Binding-site contacts:
Ligand atom O2B contacts residue HIS219 of chain 1.B at 2.7 Å (h-bond).
Ligand atom O2A contacts residue LYS164 of chain 1.A at 3.1 Å (salt-bridge).
Ligand atom C15 contacts residue TYR176 of chain 1.B at 3.9 Å (hydrophobic).
Ligand atom C5 contacts residue TYR166 of chain 1.A at 3.5 Å (hydrophobic).
Ligand atom C6 contacts residue HIS219 of chain 1.B at 3.7 Å.
Ligand atom C13 contacts residue ARG173 of chain 1.B at 3.9 Å.
Ligand atom O1B contacts residue ARG263 of chain 1.B at 3.2 Å (salt-bridge).
Ligand atom C14 contacts residue ARG173 of chain 1.B at 3.7 Å.
Ligand atom C2 contacts residue TYR166 of chain 1.A at 3.8 Å (hydrophobic).
Ligand atom C19 contacts residue TYR126 of chain 1.B at 3.8 Å (hydrophobic).
Ligand atom O1A contacts residue TYR200 of chain 1.A at 3.5 Å (h-bond).
Ligand atom N3 contacts residue VAL9 of chain 1.M at 3.9 Å.
Ligand atom N3 contacts residue TYR166 of chain 1.A at 3.9 Å.
Ligand atom C12 contacts residue TRP275 of chain 1.B at 3.7 Å (hydrophobic).
Ligand atom C19 contacts residue ASN345 of chain 1.B at 3.8 Å.
Ligand atom PA contacts residue ARG263 of chain 1.B at 3.9 Å.
Ligand atom O2B contacts residue TYR272 of chain 1.B at 3.7 Å.
Ligand atom C20 contacts residue THR49 of chain 1.B at 3.9 Å.
Ligand atom C4 contacts residue VAL9 of chain 1.M at 3.6 Å (hydrophobic).
Ligand atom C10 contacts residue TYR272 of chain 1.B at 3.9 Å (hydrophobic).
Ligand atom O2B contacts residue ARG263 of chain 1.B at 3.3 Å (salt-bridge).
Ligand atom C12 contacts residue CYS225 of chain 1.B at 3.9 Å (hydrophobic).
Ligand atom C9 contacts residue TRP275 of chain 1.B at 3.8 Å (hydrophobic).
Ligand atom O3B contacts residue TYR272 of chain 1.B at 3.3 Å (h-bond).
Ligand atom C18 contacts residue TYR126 of chain 1.B at 3.8 Å (hydrophobic).
Ligand atom O3A contacts residue ARG263 of chain 1.B at 3.8 Å.
Ligand atom C1 contacts residue TYR200 of chain 1.A at 3.4 Å (hydrophobic).
Ligand atom C11 contacts residue ARG173 of chain 1.B at 3.6 Å.
Ligand atom C17 contacts residue TYR126 of chain 1.B at 3.9 Å (hydrophobic).
Ligand atom O1B contacts residue LYS266 of chain 1.B at 2.7 Å (salt-bridge).
Ligand atom C7 contacts residue GLN212 of chain 1.B at 3.9 Å.
Ligand atom O1A contacts residue LYS198 of chain 1.A at 3.8 Å.
Ligand atom O1A contacts residue ARG263 of chain 1.B at 2.9 Å (salt-bridge).
Ligand atom C20 contacts residue THR127 of chain 1.B at 3.6 Å.
Ligand atom PB contacts residue ARG263 of chain 1.B at 3.6 Å.
Ligand atom C14 contacts residue ILE10 of chain 1.M at 3.5 Å (hydrophobic).
Ligand atom C10 contacts residue TRP275 of chain 1.B at 3.5 Å (hydrophobic).
Ligand atom C8 contacts residue GLY221 of chain 1.B at 3.9 Å.
Ligand atom C5 contacts residue VAL9 of chain 1.M at 3.9 Å (hydrophobic).
Ligand atom C12 contacts residue ARG173 of chain 1.B at 3.8 Å.

Sequence of chain 1.A:
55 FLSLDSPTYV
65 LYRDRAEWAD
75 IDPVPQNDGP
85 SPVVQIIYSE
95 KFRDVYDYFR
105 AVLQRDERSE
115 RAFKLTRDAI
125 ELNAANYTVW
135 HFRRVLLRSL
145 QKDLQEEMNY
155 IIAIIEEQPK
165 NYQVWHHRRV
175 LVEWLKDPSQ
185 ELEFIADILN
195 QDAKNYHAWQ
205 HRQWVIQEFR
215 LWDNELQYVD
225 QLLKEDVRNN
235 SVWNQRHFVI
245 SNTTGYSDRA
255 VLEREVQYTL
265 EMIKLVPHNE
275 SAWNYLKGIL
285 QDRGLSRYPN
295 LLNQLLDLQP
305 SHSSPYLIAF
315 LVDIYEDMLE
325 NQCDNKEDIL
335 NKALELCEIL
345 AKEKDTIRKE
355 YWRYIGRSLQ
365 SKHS

The small molecule below binds the protein below.
Small molecule (SMILES): CC(C)=CCC/C(C)=C/CC/C(C)=C/CCN(C)CCO[P](=O)(O)OP(=O)(O)O

Sequence of chain 1.M:
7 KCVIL

Sequence of chain 1.B:
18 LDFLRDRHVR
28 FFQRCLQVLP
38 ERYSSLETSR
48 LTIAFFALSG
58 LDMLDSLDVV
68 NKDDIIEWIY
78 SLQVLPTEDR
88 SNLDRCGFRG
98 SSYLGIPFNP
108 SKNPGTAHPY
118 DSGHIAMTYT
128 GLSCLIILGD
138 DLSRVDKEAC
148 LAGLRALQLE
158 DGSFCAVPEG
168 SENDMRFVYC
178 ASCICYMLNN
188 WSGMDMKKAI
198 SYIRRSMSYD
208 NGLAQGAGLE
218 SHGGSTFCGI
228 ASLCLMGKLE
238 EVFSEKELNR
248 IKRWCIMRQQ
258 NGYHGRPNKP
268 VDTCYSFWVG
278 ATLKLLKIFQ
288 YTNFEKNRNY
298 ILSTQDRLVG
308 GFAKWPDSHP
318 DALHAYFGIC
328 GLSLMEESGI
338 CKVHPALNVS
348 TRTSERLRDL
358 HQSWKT